Binding-site contacts:
Ligand atom C4 contacts residue ASN82 of chain 3.B at 4.0 Å.
Ligand atom C8 contacts residue LYS75 of chain 3.B at 3.9 Å.
Ligand atom C7 contacts residue ASN82 of chain 3.B at 3.5 Å.
Ligand atom C8 contacts residue GLU74 of chain 3.B at 4.4 Å.
Ligand atom N2 contacts residue GLY78 of chain 3.B at 4.4 Å.
Ligand atom C3 contacts residue GLU72 of chain 3.B at 4.2 Å.
Ligand atom O7 contacts residue LYS75 of chain 3.B at 3.0 Å (salt-bridge).
Ligand atom C3 contacts residue ASN82 of chain 3.B at 3.5 Å.
Ligand atom C7 contacts residue GLU72 of chain 3.B at 4.0 Å.
Ligand atom C8 contacts residue ASN79 of chain 3.B at 3.9 Å.
Ligand atom C2 contacts residue ASN82 of chain 3.B at 2.1 Å.
Ligand atom N2 contacts residue ASN79 of chain 3.B at 4.5 Å.
Ligand atom C5 contacts residue ASN82 of chain 3.B at 3.6 Å.
Ligand atom O5 contacts residue ASN82 of chain 3.B at 2.4 Å (h-bond).
Ligand atom O7 contacts residue ASN82 of chain 3.B at 3.9 Å.
Ligand atom O3 contacts residue GLU72 of chain 3.B at 3.4 Å (salt-bridge).
Ligand atom C1 contacts residue ASN82 of chain 3.B at 1.4 Å.
Ligand atom C7 contacts residue GLY78 of chain 3.B at 4.4 Å.
Ligand atom C7 contacts residue ASN79 of chain 3.B at 3.6 Å.
Ligand atom C7 contacts residue LYS75 of chain 3.B at 3.9 Å.
Ligand atom O7 contacts residue GLU72 of chain 3.B at 4.1 Å.
Ligand atom C8 contacts residue GLY78 of chain 3.B at 3.7 Å.
Ligand atom C8 contacts residue GLU72 of chain 3.B at 3.8 Å.
Ligand atom O7 contacts residue ASN79 of chain 3.B at 3.2 Å (h-bond).
Ligand atom O3 contacts residue ASN82 of chain 3.B at 4.5 Å.
Ligand atom N2 contacts residue ASN82 of chain 3.B at 2.6 Å (h-bond).

A small-molecule ligand and the protein it binds are described below.
Small molecule (SMILES): CC(=O)N[C@@H]1[C@@H](O)[C@H](O)[C@@H](CO)O[C@H]1O

Sequence of chain 3.B:
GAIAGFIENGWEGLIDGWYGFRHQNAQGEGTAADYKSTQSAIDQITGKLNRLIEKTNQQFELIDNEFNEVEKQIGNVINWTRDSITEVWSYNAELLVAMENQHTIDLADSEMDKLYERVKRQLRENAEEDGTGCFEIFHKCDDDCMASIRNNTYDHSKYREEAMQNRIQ